Binding-site contacts:
Ligand atom N2 contacts residue ASN100 of chain 1.D at 2.9 Å (h-bond).
Ligand atom O6 contacts residue ASN100 of chain 1.D at 4.0 Å.
Ligand atom O7 contacts residue SER102 of chain 1.D at 3.1 Å (h-bond).
Ligand atom C5 contacts residue ASN100 of chain 1.D at 3.7 Å.
Ligand atom C7 contacts residue SER102 of chain 1.D at 3.1 Å.
Ligand atom N2 contacts residue SER102 of chain 1.D at 3.6 Å.
Ligand atom C1 contacts residue ASN100 of chain 1.D at 1.4 Å.
Ligand atom C3 contacts residue ASN100 of chain 1.D at 3.8 Å.
Ligand atom C2 contacts residue ASN100 of chain 1.D at 2.5 Å.
Ligand atom O5 contacts residue ASN100 of chain 1.D at 2.4 Å (h-bond).
Ligand atom C2 contacts residue SER102 of chain 1.D at 4.2 Å.
Ligand atom C4 contacts residue ASN100 of chain 1.D at 4.2 Å.
Ligand atom C8 contacts residue SER102 of chain 1.D at 3.4 Å.
Ligand atom C7 contacts residue ASN100 of chain 1.D at 4.0 Å.

Sequence of chain 1.D:
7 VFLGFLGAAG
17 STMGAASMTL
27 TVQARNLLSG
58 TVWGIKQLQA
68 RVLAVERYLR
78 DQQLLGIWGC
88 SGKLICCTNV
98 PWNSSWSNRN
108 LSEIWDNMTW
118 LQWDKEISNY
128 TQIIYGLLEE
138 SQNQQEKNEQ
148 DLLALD

The protein below binds the small molecule below.
Small molecule (SMILES): CC(=O)N[C@@H]1[C@@H](O)[C@H](O)[C@@H](CO)O[C@H]1O